The small molecule below binds the protein below.
Small molecule (SMILES): C=C1/C(=C\C=C2/CCC[C@]3(C)[C@@H]([C@H](C)CCCC(C)(C)O)CC[C@@H]23)C[C@@H](O)C[C@@H]1O

Binding-site contacts:
Ligand atom O2 contacts residue SER111 of chain 1.A at 3.4 Å.
Ligand atom O2 contacts residue SER114 of chain 1.A at 2.9 Å (h-bond).
Ligand atom C17 contacts residue LEU149 of chain 1.A at 4.0 Å (hydrophobic).
Ligand atom C3 contacts residue SER114 of chain 1.A at 3.7 Å.
Ligand atom C15 contacts residue ILE107 of chain 1.A at 3.8 Å (hydrophobic).
Ligand atom C23 contacts residue HIS141 of chain 1.A at 3.6 Å.
Ligand atom C19 contacts residue LEU69 of chain 1.A at 3.8 Å (hydrophobic).
Ligand atom C12 contacts residue VAL136 of chain 1.A at 3.7 Å (hydrophobic).
Ligand atom O1 contacts residue ARG110 of chain 1.A at 3.0 Å (salt-bridge).
Ligand atom C24 contacts residue VAL70 of chain 1.A at 3.9 Å (hydrophobic).
Ligand atom C4 contacts residue CYS124 of chain 1.A at 3.6 Å (hydrophobic).
Ligand atom O2 contacts residue TYR30 of chain 1.A at 2.8 Å (h-bond).
Ligand atom O3 contacts residue HIS141 of chain 1.A at 2.8 Å (h-bond).
Ligand atom C24 contacts residue HIS233 of chain 1.A at 3.7 Å.
Ligand atom C26 contacts residue LEU63 of chain 1.A at 3.5 Å (hydrophobic).
Ligand atom C25 contacts residue HIS233 of chain 1.A at 3.7 Å.
Ligand atom C4 contacts residue SER114 of chain 1.A at 3.6 Å.
Ligand atom C10 contacts residue SER111 of chain 1.A at 3.9 Å.
Ligand atom C9 contacts residue TRP122 of chain 1.A at 3.4 Å (hydrophobic).
Ligand atom C3 contacts residue TYR30 of chain 1.A at 3.6 Å (hydrophobic).
Ligand atom O1 contacts residue SER73 of chain 1.A at 2.8 Å (h-bond).
Ligand atom C5 contacts residue SER111 of chain 1.A at 3.8 Å.
Ligand atom C2 contacts residue TYR30 of chain 1.A at 3.9 Å (hydrophobic).
Ligand atom C19 contacts residue SER73 of chain 1.A at 3.5 Å.
Ligand atom O3 contacts residue TYR237 of chain 1.A at 4.0 Å.
Ligand atom C18 contacts residue VAL70 of chain 1.A at 3.7 Å (hydrophobic).
Ligand atom C6 contacts residue TRP122 of chain 1.A at 3.9 Å (hydrophobic).
Ligand atom O3 contacts residue HIS233 of chain 1.A at 2.8 Å (h-bond).
Ligand atom C1 contacts residue ARG110 of chain 1.A at 3.9 Å.
Ligand atom C6 contacts residue LEU69 of chain 1.A at 4.0 Å (hydrophobic).
Ligand atom C21 contacts residue LEU145 of chain 1.A at 3.8 Å (hydrophobic).
Ligand atom C7 contacts residue SER111 of chain 1.A at 3.4 Å.
Ligand atom C3 contacts residue TYR34 of chain 1.A at 3.8 Å (hydrophobic).
Ligand atom C10 contacts residue SER73 of chain 1.A at 3.9 Å.
Ligand atom C26 contacts residue HIS141 of chain 1.A at 3.7 Å.
Ligand atom C6 contacts residue SER111 of chain 1.A at 3.6 Å.
Ligand atom C1 contacts residue SER73 of chain 1.A at 3.8 Å.
Ligand atom C27 contacts residue VAL254 of chain 1.A at 3.9 Å (hydrophobic).
Ligand atom C25 contacts residue HIS141 of chain 1.A at 3.7 Å.
Ligand atom C8 contacts residue TRP122 of chain 1.A at 3.8 Å (hydrophobic).

Sequence of chain 1.A:
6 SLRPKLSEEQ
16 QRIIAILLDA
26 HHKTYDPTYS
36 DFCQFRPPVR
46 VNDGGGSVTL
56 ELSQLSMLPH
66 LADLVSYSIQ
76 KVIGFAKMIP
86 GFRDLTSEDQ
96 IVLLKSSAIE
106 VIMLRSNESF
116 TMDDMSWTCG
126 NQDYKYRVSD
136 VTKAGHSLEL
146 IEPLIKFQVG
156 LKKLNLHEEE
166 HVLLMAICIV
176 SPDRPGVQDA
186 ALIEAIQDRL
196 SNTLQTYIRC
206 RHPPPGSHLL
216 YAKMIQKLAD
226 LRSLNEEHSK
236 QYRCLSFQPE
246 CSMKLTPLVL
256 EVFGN